Sequence of chain 1.A:
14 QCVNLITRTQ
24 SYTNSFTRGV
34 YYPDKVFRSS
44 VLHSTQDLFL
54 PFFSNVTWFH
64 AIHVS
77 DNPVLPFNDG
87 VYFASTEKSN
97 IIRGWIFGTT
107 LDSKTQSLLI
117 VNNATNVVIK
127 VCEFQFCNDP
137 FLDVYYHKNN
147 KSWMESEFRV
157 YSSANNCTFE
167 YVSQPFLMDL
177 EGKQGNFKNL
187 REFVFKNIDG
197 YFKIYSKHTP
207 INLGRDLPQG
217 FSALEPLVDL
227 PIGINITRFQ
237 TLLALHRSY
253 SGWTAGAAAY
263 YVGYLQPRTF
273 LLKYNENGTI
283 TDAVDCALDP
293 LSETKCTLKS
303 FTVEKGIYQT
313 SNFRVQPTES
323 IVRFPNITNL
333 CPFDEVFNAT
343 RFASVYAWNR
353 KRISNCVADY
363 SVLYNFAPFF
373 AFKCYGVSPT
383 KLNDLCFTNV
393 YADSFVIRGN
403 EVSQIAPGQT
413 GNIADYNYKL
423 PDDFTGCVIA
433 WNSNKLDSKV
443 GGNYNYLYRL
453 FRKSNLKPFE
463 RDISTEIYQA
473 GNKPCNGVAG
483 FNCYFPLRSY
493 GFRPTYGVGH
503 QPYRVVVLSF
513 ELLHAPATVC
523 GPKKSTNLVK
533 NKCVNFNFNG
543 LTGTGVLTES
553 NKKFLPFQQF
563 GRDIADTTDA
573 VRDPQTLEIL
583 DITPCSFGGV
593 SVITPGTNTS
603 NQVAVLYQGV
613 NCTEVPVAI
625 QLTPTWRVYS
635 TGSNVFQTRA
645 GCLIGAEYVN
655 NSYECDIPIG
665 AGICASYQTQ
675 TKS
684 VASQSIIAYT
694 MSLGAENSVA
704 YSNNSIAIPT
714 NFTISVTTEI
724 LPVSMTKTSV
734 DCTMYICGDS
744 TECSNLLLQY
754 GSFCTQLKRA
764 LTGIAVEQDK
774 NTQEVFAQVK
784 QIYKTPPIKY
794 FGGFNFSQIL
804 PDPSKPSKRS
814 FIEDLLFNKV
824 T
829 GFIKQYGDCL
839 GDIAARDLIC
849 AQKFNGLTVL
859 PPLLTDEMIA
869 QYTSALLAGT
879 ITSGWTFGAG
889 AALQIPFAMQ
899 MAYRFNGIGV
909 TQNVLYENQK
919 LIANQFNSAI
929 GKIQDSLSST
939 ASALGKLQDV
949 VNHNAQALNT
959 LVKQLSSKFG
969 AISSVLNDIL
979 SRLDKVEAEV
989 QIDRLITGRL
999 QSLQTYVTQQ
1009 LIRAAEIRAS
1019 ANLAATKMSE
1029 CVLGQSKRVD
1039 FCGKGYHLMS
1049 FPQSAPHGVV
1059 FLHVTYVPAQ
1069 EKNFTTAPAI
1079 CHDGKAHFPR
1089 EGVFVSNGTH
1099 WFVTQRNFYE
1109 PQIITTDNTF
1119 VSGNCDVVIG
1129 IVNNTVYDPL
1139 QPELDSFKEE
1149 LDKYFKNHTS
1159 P

This protein binds this small molecule.
Small molecule (SMILES): CC(=O)N[C@@H]1[C@@H](O)[C@H](O)[C@@H](CO)O[C@H]1O

Binding-site contacts:
Ligand atom C3 contacts residue ASN340 of chain 1.A at 3.8 Å.
Ligand atom C8 contacts residue ASP336 of chain 1.A at 4.0 Å.
Ligand atom C1 contacts residue ASN340 of chain 1.A at 1.4 Å.
Ligand atom O7 contacts residue ASP336 of chain 1.A at 4.2 Å.
Ligand atom C8 contacts residue PHE368 of chain 1.A at 3.7 Å (hydrophobic).
Ligand atom C1 contacts residue PHE368 of chain 1.A at 4.4 Å (hydrophobic).
Ligand atom C5 contacts residue ASN340 of chain 1.A at 3.7 Å.
Ligand atom N2 contacts residue PHE368 of chain 1.A at 3.8 Å.
Ligand atom O5 contacts residue ASN340 of chain 1.A at 2.3 Å (h-bond).
Ligand atom O7 contacts residue ASN340 of chain 1.A at 4.2 Å.
Ligand atom N2 contacts residue ASN340 of chain 1.A at 3.0 Å (h-bond).
Ligand atom C4 contacts residue ASN340 of chain 1.A at 4.2 Å.
Ligand atom C7 contacts residue ASP336 of chain 1.A at 4.4 Å.
Ligand atom C7 contacts residue PHE368 of chain 1.A at 4.3 Å (hydrophobic).
Ligand atom C2 contacts residue ASN340 of chain 1.A at 2.5 Å.
Ligand atom C7 contacts residue ASN340 of chain 1.A at 3.8 Å.